Binding-site contacts:
Ligand atom C6 contacts residue TRP288 of chain 1.A at 3.9 Å (hydrophobic).
Ligand atom C6 contacts residue GLN286 of chain 1.A at 3.2 Å.
Ligand atom C6 contacts residue GLY287 of chain 1.A at 3.3 Å.
Ligand atom O5 contacts residue HIS292 of chain 1.A at 3.7 Å.
Ligand atom C5 contacts residue HIS292 of chain 1.A at 3.6 Å.
Ligand atom C4 contacts residue ASN289 of chain 1.A at 4.1 Å.
Ligand atom O7 contacts residue ASN289 of chain 1.A at 2.9 Å (h-bond).
Ligand atom C2 contacts residue ASN289 of chain 1.A at 2.3 Å.
Ligand atom C6 contacts residue HIS292 of chain 1.A at 3.2 Å.
Ligand atom C8 contacts residue THR291 of chain 1.A at 4.1 Å.
Ligand atom C8 contacts residue ASN289 of chain 1.A at 3.7 Å.
Ligand atom O5 contacts residue ASN289 of chain 1.A at 2.4 Å (h-bond).
Ligand atom C5 contacts residue GLY287 of chain 1.A at 4.0 Å.
Ligand atom C3 contacts residue ASN289 of chain 1.A at 3.7 Å.
Ligand atom C1 contacts residue HIS292 of chain 1.A at 4.0 Å.
Ligand atom N2 contacts residue THR291 of chain 1.A at 4.4 Å.
Ligand atom N2 contacts residue ASN289 of chain 1.A at 2.9 Å (h-bond).
Ligand atom C5 contacts residue ASN289 of chain 1.A at 3.6 Å.
Ligand atom C1 contacts residue ASN289 of chain 1.A at 1.4 Å.
Ligand atom C7 contacts residue ASN289 of chain 1.A at 3.1 Å.

This small molecule binds to this protein.
Small molecule (SMILES): CC(=O)N[C@H]1[C@H](O[C@H]2[C@H](O)[C@@H](NC(C)=O)CO[C@@H]2CO[C@@H]2O[C@@H](C)[C@@H](O)[C@@H](O)[C@@H]2O)O[C@H](CO)[C@@H](O[C@@H]2O[C@H](CO[C@H]3O[C@H](CO)[C@@H](O)[C@H](O)[C@@H]3O)[C@@H](O)[C@H](O[C@H]3O[C@H](CO)[C@@H](O)[C@H](O)[C@@H]3O)[C@@H]2O)[C@@H]1O

Sequence of chain 1.A:
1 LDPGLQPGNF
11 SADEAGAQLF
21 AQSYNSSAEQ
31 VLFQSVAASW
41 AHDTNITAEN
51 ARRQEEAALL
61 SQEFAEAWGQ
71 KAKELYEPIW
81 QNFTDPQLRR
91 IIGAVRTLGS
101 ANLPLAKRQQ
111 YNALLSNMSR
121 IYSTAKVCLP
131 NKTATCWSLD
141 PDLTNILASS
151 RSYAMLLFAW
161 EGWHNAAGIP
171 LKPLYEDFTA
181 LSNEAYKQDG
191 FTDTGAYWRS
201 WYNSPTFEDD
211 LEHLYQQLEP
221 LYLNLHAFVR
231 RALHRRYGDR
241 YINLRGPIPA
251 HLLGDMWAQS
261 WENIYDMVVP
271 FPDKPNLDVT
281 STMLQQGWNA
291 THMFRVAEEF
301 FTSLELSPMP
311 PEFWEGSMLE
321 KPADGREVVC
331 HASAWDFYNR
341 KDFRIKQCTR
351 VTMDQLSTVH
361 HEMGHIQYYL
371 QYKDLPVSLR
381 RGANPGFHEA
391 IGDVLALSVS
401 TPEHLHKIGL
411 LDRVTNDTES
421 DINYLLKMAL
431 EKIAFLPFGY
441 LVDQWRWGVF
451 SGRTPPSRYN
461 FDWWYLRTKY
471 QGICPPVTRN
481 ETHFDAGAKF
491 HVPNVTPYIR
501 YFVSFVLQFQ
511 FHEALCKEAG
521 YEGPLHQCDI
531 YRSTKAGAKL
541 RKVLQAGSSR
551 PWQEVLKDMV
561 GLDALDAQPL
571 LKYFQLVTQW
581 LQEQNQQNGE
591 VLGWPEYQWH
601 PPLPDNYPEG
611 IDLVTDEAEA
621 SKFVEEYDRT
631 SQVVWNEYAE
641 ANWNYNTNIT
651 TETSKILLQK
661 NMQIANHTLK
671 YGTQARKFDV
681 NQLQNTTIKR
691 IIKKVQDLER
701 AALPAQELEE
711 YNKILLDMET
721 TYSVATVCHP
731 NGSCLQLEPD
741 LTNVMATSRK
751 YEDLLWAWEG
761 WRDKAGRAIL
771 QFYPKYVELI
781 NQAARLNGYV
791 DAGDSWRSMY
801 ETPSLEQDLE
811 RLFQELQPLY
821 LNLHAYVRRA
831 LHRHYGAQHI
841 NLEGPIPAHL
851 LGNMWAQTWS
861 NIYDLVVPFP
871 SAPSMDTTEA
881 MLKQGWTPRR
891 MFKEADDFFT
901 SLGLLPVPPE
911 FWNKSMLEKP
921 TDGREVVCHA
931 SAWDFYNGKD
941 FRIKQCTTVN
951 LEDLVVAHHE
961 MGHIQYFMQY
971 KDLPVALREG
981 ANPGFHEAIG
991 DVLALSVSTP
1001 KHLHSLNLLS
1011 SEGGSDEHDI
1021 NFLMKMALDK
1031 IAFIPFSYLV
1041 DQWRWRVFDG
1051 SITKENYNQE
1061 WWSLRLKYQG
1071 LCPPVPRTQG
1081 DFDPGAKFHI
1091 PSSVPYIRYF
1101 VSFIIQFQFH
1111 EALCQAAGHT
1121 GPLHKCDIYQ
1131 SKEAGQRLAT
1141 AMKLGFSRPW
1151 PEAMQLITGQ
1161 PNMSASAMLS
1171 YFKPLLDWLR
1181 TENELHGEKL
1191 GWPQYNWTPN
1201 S